A small-molecule ligand and the protein it binds are described below.
Small molecule (SMILES): CC(=O)N[C@H]1[C@H]([C@H](O)[C@H](O)CO)O[C@](O)(C(=O)O)C[C@@H]1O

Sequence of chain 1.A:
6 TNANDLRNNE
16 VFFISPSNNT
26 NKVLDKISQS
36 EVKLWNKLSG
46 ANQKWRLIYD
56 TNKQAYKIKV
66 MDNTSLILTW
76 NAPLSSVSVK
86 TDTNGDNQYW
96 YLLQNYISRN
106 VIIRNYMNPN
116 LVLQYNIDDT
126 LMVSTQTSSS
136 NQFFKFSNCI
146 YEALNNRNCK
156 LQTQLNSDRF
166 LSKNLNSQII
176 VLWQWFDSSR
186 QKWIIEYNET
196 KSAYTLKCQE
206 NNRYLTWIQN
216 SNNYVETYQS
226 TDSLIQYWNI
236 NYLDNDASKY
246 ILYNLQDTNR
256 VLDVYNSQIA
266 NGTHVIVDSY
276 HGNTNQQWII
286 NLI

Binding-site contacts:
Ligand atom C9 contacts residue ASN234 of chain 1.A at 3.3 Å.
Ligand atom O1B contacts residue ASN13 of chain 1.A at 4.0 Å.
Ligand atom C9 contacts residue TYR248 of chain 1.A at 3.8 Å (hydrophobic).
Ligand atom C10 contacts residue TYR248 of chain 1.A at 3.7 Å (hydrophobic).
Ligand atom O9 contacts residue ARG12 of chain 1.A at 3.5 Å (salt-bridge).
Ligand atom O10 contacts residue ASN14 of chain 1.A at 3.5 Å (h-bond).
Ligand atom C11 contacts residue TYR248 of chain 1.A at 3.0 Å (hydrophobic).
Ligand atom O9 contacts residue ASN236 of chain 1.A at 4.3 Å.
Ligand atom C8 contacts residue ASN234 of chain 1.A at 3.5 Å.
Ligand atom N5 contacts residue THR253 of chain 1.A at 3.8 Å.
Ligand atom O8 contacts residue THR253 of chain 1.A at 3.2 Å.
Ligand atom C8 contacts residue TYR248 of chain 1.A at 4.4 Å (hydrophobic).
Ligand atom O2 contacts residue THR253 of chain 1.A at 3.6 Å.
Ligand atom C11 contacts residue THR253 of chain 1.A at 4.0 Å.
Ligand atom C10 contacts residue THR253 of chain 1.A at 4.2 Å.
Ligand atom O8 contacts residue ASN234 of chain 1.A at 2.9 Å (h-bond).
Ligand atom C6 contacts residue THR253 of chain 1.A at 4.2 Å.
Ligand atom O7 contacts residue ASN14 of chain 1.A at 3.5 Å (h-bond).
Ligand atom O9 contacts residue ASN234 of chain 1.A at 3.5 Å.
Ligand atom O8 contacts residue TYR248 of chain 1.A at 3.5 Å.
Ligand atom O10 contacts residue TYR248 of chain 1.A at 3.6 Å.
Ligand atom C8 contacts residue THR253 of chain 1.A at 4.3 Å.
Ligand atom O9 contacts residue GLU15 of chain 1.A at 3.5 Å (salt-bridge).